Binding-site contacts:
Ligand atom NH2 contacts residue GLU65 of chain 1.A at 2.9 Å (salt-bridge).
Ligand atom NE contacts residue GLU65 of chain 1.A at 3.1 Å (salt-bridge).
Ligand atom CZ contacts residue SER64 of chain 1.A at 3.4 Å.
Ligand atom N contacts residue GLU65 of chain 1.A at 3.0 Å (salt-bridge).
Ligand atom CZ contacts residue ASP27 of chain 1.A at 3.4 Å.
Ligand atom CE1 contacts residue TYR100 of chain 1.A at 3.4 Å (hydrophobic).
Ligand atom CD2 contacts residue TYR152 of chain 1.A at 3.4 Å (hydrophobic).
Ligand atom CA contacts residue TYR10 of chain 1.A at 3.3 Å (hydrophobic).
Ligand atom CE1 contacts residue ASP116 of chain 1.A at 3.3 Å.
Ligand atom NH2 contacts residue THR37 of chain 1.A at 3.0 Å (h-bond).
Ligand atom NH1 contacts residue THR37 of chain 1.A at 2.9 Å (h-bond).
Ligand atom CG contacts residue GLU65 of chain 1.A at 3.1 Å.
Ligand atom N contacts residue TYR171 of chain 1.A at 2.6 Å (h-bond).
Ligand atom O contacts residue TYR10 of chain 1.A at 3.3 Å.
Ligand atom N contacts residue TYR10 of chain 1.A at 2.9 Å (h-bond).
Ligand atom CA contacts residue TYR152 of chain 1.A at 3.2 Å (hydrophobic).
Ligand atom NH2 contacts residue TYR61 of chain 1.A at 2.9 Å (h-bond).
Ligand atom CZ contacts residue GLU65 of chain 1.A at 2.8 Å.
Ligand atom NH1 contacts residue GLU65 of chain 1.A at 3.3 Å (salt-bridge).
Ligand atom CG contacts residue TRP167 of chain 1.A at 3.3 Å (hydrophobic).
Ligand atom CG2 contacts residue TRP147 of chain 1.A at 3.2 Å (hydrophobic).
Ligand atom N contacts residue TYR100 of chain 1.A at 2.9 Å (h-bond).
Ligand atom CE1 contacts residue ASP78 of chain 1.A at 3.2 Å.
Ligand atom O contacts residue ARG86 of chain 1.A at 3.0 Å (salt-bridge).
Ligand atom OXT contacts residue LYS146 of chain 1.A at 2.8 Å (salt-bridge).
Ligand atom CD contacts residue SER69 of chain 1.A at 3.2 Å.
Ligand atom NH2 contacts residue SER64 of chain 1.A at 2.5 Å.
Ligand atom OH contacts residue GLN74 of chain 1.A at 3.3 Å (h-bond).
Ligand atom O contacts residue THR143 of chain 1.A at 2.7 Å (h-bond).
Ligand atom NE contacts residue ASP27 of chain 1.A at 2.8 Å (salt-bridge).
Ligand atom NE2 contacts residue SER114 of chain 1.A at 2.8 Å (h-bond).
Ligand atom NE contacts residue SER69 of chain 1.A at 3.0 Å (h-bond).
Ligand atom CZ contacts residue ASP116 of chain 1.A at 3.3 Å.
Ligand atom OH contacts residue ASP116 of chain 1.A at 2.6 Å (salt-bridge).
Ligand atom C contacts residue TYR10 of chain 1.A at 3.3 Å (hydrophobic).
Ligand atom O contacts residue ILE75 of chain 1.A at 3.1 Å.
Ligand atom O contacts residue TYR159 of chain 1.A at 2.8 Å (h-bond).
Ligand atom NH1 contacts residue ASP27 of chain 1.A at 3.1 Å (salt-bridge).
Ligand atom O contacts residue TRP147 of chain 1.A at 2.8 Å (h-bond).
Ligand atom CB contacts residue TYR152 of chain 1.A at 3.2 Å (hydrophobic).

A small-molecule ligand and the protein it binds are described below.
Small molecule (SMILES): CC(C)[C@H](NC(=O)[C@H](CCC(=O)O)NC(=O)[C@H](CCCN=C(N)N)NC(=O)[C@@H](N)CCCN=C(N)N)C(=O)N[C@@H](CC1=NC=NC1)C(=O)N[C@H](C(=O)N[C@@H](Cc1ccc(O)cc1)C(=O)N[C@@H](Cc1ccc(O)cc1)C(=O)O)[C@@H](C)O

Sequence of chain 1.A:
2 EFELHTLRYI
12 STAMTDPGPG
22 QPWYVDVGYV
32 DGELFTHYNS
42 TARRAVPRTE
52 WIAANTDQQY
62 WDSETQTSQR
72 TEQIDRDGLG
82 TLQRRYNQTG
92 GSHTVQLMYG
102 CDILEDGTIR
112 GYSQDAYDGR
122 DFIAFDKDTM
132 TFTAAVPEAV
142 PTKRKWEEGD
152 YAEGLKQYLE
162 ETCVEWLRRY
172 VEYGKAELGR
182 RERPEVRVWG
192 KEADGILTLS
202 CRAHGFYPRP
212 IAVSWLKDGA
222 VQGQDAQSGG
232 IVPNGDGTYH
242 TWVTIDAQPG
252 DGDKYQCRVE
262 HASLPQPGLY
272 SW